The protein below binds the small molecule below.
Small molecule (SMILES): CC(=O)N[C@@H]1[C@@H](O)[C@H](O)[C@@H](CO)O[C@H]1O

Binding-site contacts:
Ligand atom O5 contacts residue VAL314 of chain 43.H at 3.8 Å.
Ligand atom C1 contacts residue VAL314 of chain 43.H at 4.4 Å (hydrophobic).
Ligand atom C1 contacts residue ASN315 of chain 43.H at 1.4 Å.
Ligand atom C3 contacts residue ASN315 of chain 43.H at 3.8 Å.
Ligand atom C8 contacts residue ASN315 of chain 43.H at 3.5 Å.
Ligand atom C5 contacts residue ASN315 of chain 43.H at 3.7 Å.
Ligand atom C7 contacts residue ASN315 of chain 43.H at 3.3 Å.
Ligand atom C6 contacts residue THR313 of chain 43.H at 4.5 Å.
Ligand atom O5 contacts residue ASN315 of chain 43.H at 2.4 Å (h-bond).
Ligand atom C6 contacts residue ASN315 of chain 43.H at 4.5 Å.
Ligand atom N2 contacts residue ASN315 of chain 43.H at 2.8 Å (h-bond).
Ligand atom C2 contacts residue ASN315 of chain 43.H at 2.5 Å.
Ligand atom C8 contacts residue ILE281 of chain 43.H at 4.5 Å (hydrophobic).
Ligand atom O7 contacts residue ASN315 of chain 43.H at 4.2 Å.
Ligand atom C4 contacts residue ASN315 of chain 43.H at 4.3 Å.
Ligand atom O5 contacts residue THR313 of chain 43.H at 4.3 Å.

Sequence of chain 43.H:
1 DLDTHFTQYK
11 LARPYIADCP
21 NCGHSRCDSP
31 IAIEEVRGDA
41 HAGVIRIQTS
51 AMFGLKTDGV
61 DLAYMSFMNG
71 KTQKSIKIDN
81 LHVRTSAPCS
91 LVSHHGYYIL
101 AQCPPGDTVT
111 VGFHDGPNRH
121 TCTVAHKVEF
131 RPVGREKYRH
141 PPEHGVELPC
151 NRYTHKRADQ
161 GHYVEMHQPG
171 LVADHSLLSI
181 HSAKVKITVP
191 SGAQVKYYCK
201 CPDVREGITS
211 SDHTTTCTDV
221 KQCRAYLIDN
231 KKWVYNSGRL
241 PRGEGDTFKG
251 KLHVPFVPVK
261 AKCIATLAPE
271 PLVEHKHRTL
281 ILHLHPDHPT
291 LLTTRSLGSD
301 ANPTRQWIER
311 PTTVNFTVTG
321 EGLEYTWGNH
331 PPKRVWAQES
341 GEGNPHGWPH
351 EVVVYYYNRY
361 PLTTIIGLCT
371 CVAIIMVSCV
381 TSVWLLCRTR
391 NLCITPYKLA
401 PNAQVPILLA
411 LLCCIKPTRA